Sequence of chain 1.A:
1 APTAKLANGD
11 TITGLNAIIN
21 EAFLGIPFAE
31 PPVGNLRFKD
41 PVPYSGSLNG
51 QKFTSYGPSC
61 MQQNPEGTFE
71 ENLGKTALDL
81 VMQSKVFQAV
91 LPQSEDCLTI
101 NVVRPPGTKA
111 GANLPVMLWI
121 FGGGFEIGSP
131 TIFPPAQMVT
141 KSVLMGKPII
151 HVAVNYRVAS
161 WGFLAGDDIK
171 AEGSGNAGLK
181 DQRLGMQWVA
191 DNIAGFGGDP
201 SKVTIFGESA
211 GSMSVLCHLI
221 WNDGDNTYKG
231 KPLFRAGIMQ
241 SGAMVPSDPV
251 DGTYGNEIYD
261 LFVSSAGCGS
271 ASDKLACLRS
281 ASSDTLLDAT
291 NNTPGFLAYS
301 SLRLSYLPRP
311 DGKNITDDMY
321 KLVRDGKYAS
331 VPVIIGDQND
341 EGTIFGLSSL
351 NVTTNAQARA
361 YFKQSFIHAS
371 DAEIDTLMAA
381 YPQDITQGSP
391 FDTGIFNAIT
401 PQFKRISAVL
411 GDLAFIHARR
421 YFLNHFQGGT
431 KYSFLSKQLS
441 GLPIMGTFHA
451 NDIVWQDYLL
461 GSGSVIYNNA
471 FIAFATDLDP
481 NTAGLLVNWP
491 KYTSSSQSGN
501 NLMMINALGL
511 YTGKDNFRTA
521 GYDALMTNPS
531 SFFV

A small-molecule ligand and the protein it binds are described below.
Small molecule (SMILES): CC(=O)N[C@H]1[C@H](O[C@H]2[C@H](O)[C@@H](NC(C)=O)CO[C@@H]2CO)O[C@H](CO)[C@@H](O)[C@@H]1O

Binding-site contacts:
Ligand atom C5 contacts residue TYR299 of chain 1.A at 3.7 Å (hydrophobic).
Ligand atom O3 contacts residue PHE69 of chain 1.A at 3.6 Å.
Ligand atom O6 contacts residue GLU70 of chain 1.A at 2.7 Å (salt-bridge).
Ligand atom C3 contacts residue TYR299 of chain 1.A at 3.8 Å (hydrophobic).
Ligand atom C7 contacts residue GLU70 of chain 1.A at 3.8 Å.
Ligand atom C8 contacts residue VAL352 of chain 1.A at 4.2 Å (hydrophobic).
Ligand atom C2 contacts residue GLU70 of chain 1.A at 3.7 Å.
Ligand atom O7 contacts residue GLN364 of chain 1.A at 2.8 Å (h-bond).
Ligand atom C1 contacts residue GLU70 of chain 1.A at 3.7 Å.
Ligand atom N2 contacts residue ASN351 of chain 1.A at 2.8 Å (h-bond).
Ligand atom C4 contacts residue TYR299 of chain 1.A at 4.1 Å (hydrophobic).
Ligand atom C8 contacts residue GLU70 of chain 1.A at 3.8 Å.
Ligand atom C1 contacts residue ASN351 of chain 1.A at 1.4 Å.
Ligand atom C8 contacts residue SER300 of chain 1.A at 3.6 Å.
Ligand atom C3 contacts residue ASN351 of chain 1.A at 3.8 Å.
Ligand atom C1 contacts residue TYR299 of chain 1.A at 3.6 Å (hydrophobic).
Ligand atom C7 contacts residue GLN364 of chain 1.A at 3.8 Å.
Ligand atom C8 contacts residue GLN357 of chain 1.A at 3.7 Å.
Ligand atom N2 contacts residue GLU70 of chain 1.A at 2.9 Å (salt-bridge).
Ligand atom O5 contacts residue TYR299 of chain 1.A at 4.2 Å.
Ligand atom C7 contacts residue TYR299 of chain 1.A at 3.9 Å (hydrophobic).
Ligand atom C6 contacts residue TYR299 of chain 1.A at 4.0 Å (hydrophobic).
Ligand atom C4 contacts residue ASN351 of chain 1.A at 4.2 Å.
Ligand atom C2 contacts residue ASN351 of chain 1.A at 2.4 Å.
Ligand atom C8 contacts residue TYR299 of chain 1.A at 3.9 Å (hydrophobic).
Ligand atom C5 contacts residue ASN351 of chain 1.A at 3.6 Å.
Ligand atom O7 contacts residue TYR299 of chain 1.A at 3.8 Å.
Ligand atom C6 contacts residue GLU70 of chain 1.A at 3.3 Å.
Ligand atom O5 contacts residue ASN351 of chain 1.A at 2.4 Å (h-bond).
Ligand atom C8 contacts residue PHE69 of chain 1.A at 4.1 Å (hydrophobic).
Ligand atom C3 contacts residue GLU70 of chain 1.A at 4.0 Å.
Ligand atom C2 contacts residue TYR299 of chain 1.A at 4.0 Å (hydrophobic).
Ligand atom N2 contacts residue TYR299 of chain 1.A at 3.3 Å (h-bond).
Ligand atom C8 contacts residue ASN351 of chain 1.A at 3.6 Å.
Ligand atom N2 contacts residue PHE69 of chain 1.A at 4.2 Å.
Ligand atom O4 contacts residue TYR299 of chain 1.A at 3.9 Å.
Ligand atom C7 contacts residue ASN351 of chain 1.A at 3.3 Å.
Ligand atom C8 contacts residue GLN364 of chain 1.A at 4.0 Å.
Ligand atom O7 contacts residue ASN351 of chain 1.A at 3.4 Å (h-bond).
Ligand atom O4 contacts residue GLU70 of chain 1.A at 4.3 Å.